Sequence of chain 1.A:
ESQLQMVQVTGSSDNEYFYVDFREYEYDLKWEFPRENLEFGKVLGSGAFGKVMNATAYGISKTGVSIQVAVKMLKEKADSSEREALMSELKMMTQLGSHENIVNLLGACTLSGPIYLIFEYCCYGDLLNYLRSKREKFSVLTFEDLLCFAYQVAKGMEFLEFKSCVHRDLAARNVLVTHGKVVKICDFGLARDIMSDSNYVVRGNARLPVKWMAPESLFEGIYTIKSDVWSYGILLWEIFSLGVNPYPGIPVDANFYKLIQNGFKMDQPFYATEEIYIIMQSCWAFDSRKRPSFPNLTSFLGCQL

This protein binds this small molecule.
Small molecule (SMILES): CCCNc1nc(Nc2ccc(C#N)cc2)ncc1C#CCCCNC(=O)[C@H](C)N(C)C(=O)C=CCN(C)C

Binding-site contacts:
Ligand atom C19 contacts residue CYS135 of chain 1.A at 3.5 Å (hydrophobic).
Ligand atom C12 contacts residue TYR133 of chain 1.A at 3.6 Å (hydrophobic).
Ligand atom C5 contacts residue ALA82 of chain 1.A at 3.5 Å (hydrophobic).
Ligand atom C22 contacts residue TYR136 of chain 1.A at 3.5 Å (hydrophobic).
Ligand atom N2 contacts residue GLU132 of chain 1.A at 3.5 Å (salt-bridge).
Ligand atom C31 contacts residue LEU207 of chain 1.A at 3.7 Å (hydrophobic).
Ligand atom N4 contacts residue CYS134 of chain 1.A at 3.0 Å (h-bond).
Ligand atom N3 contacts residue ASP218 of chain 1.A at 3.3 Å (salt-bridge).
Ligand atom C25 contacts residue HIS210 of chain 1.A at 3.5 Å.
Ligand atom C9 contacts residue VAL64 of chain 1.A at 3.6 Å (hydrophobic).
Ligand atom N5 contacts residue CYS135 of chain 1.A at 2.5 Å (h-bond).
Ligand atom C13 contacts residue CYS134 of chain 1.A at 3.6 Å (hydrophobic).
Ligand atom C18 contacts residue CYS135 of chain 1.A at 3.1 Å (hydrophobic).
Ligand atom C21 contacts residue CYS135 of chain 1.A at 3.1 Å (hydrophobic).
Ligand atom N2 contacts residue ALA82 of chain 1.A at 3.3 Å.
Ligand atom C25 contacts residue CYS135 of chain 1.A at 3.7 Å (hydrophobic).
Ligand atom C12 contacts residue CYS134 of chain 1.A at 2.9 Å (hydrophobic).
Ligand atom C23 contacts residue CYS135 of chain 1.A at 1.6 Å (hydrophobic).
Ligand atom C4 contacts residue LEU207 of chain 1.A at 3.5 Å (hydrophobic).
Ligand atom C2 contacts residue LEU56 of chain 1.A at 3.7 Å (hydrophobic).
Ligand atom N7 contacts residue CYS135 of chain 1.A at 3.5 Å (h-bond).
Ligand atom C7 contacts residue VAL115 of chain 1.A at 3.6 Å (hydrophobic).
Ligand atom C6 contacts residue ALA82 of chain 1.A at 3.6 Å (hydrophobic).
Ligand atom C6 contacts residue PHE131 of chain 1.A at 3.7 Å (hydrophobic).
Ligand atom C8 contacts residue CYS217 of chain 1.A at 3.6 Å (hydrophobic).
Ligand atom C24 contacts residue CYS135 of chain 1.A at 2.4 Å (hydrophobic).
Ligand atom C27 contacts residue CYS135 of chain 1.A at 3.3 Å (hydrophobic).
Ligand atom C22 contacts residue CYS135 of chain 1.A at 2.8 Å (hydrophobic).
Ligand atom C6 contacts residue VAL115 of chain 1.A at 3.5 Å (hydrophobic).
Ligand atom N6 contacts residue CYS135 of chain 1.A at 3.1 Å (h-bond).
Ligand atom C31 contacts residue PHE219 of chain 1.A at 3.7 Å (hydrophobic).
Ligand atom C24 contacts residue TYR136 of chain 1.A at 3.4 Å (hydrophobic).
Ligand atom C5 contacts residue LEU207 of chain 1.A at 3.5 Å (hydrophobic).
Ligand atom C6 contacts residue GLU132 of chain 1.A at 3.5 Å.
Ligand atom N8 contacts residue LEU56 of chain 1.A at 3.6 Å.
Ligand atom C7 contacts residue PHE131 of chain 1.A at 3.5 Å (hydrophobic).
Ligand atom O2 contacts residue CYS135 of chain 1.A at 3.1 Å.
Ligand atom N3 contacts residue LYS84 of chain 1.A at 3.2 Å.
Ligand atom C11 contacts residue CYS217 of chain 1.A at 3.6 Å (hydrophobic).
Ligand atom N2 contacts residue LEU207 of chain 1.A at 3.3 Å.